A protein and the small-molecule ligand that binds it are described below.
Small molecule (SMILES): Cc1cc(Br)c2c(c1)C(=O)C(=O)N2

Binding-site contacts:
Ligand atom C8 contacts residue ASP451 of chain 1.H at 4.0 Å.
Ligand atom C3 contacts residue PHE164 of chain 1.H at 3.8 Å (hydrophobic).
Ligand atom C1 contacts residue PHE164 of chain 1.H at 3.4 Å (hydrophobic).
Ligand atom C6 contacts residue PHE164 of chain 1.H at 3.6 Å (hydrophobic).
Ligand atom N7 contacts residue PHE164 of chain 1.H at 4.0 Å.
Ligand atom C12 contacts residue TRP171 of chain 1.H at 3.3 Å (hydrophobic).
Ligand atom C5 contacts residue PHE164 of chain 1.H at 3.6 Å (hydrophobic).
Ligand atom C1 contacts residue PHE453 of chain 1.H at 3.7 Å (hydrophobic).
Ligand atom C4 contacts residue LEU167 of chain 1.H at 3.7 Å (hydrophobic).
Ligand atom C9 contacts residue CYS297 of chain 1.H at 3.4 Å (hydrophobic).
Ligand atom O10 contacts residue CYS296 of chain 1.H at 3.1 Å (h-bond).
Ligand atom O11 contacts residue ALA298 of chain 1.H at 3.9 Å.
Ligand atom C8 contacts residue CYS297 of chain 1.H at 3.1 Å (hydrophobic).
Ligand atom C3 contacts residue TRP171 of chain 1.H at 4.0 Å (hydrophobic).
Ligand atom C9 contacts residue CYS295 of chain 1.H at 4.1 Å (hydrophobic).
Ligand atom C6 contacts residue PHE453 of chain 1.H at 3.3 Å (hydrophobic).
Ligand atom C2 contacts residue PHE164 of chain 1.H at 3.6 Å (hydrophobic).
Ligand atom O10 contacts residue CYS297 of chain 1.H at 3.5 Å (h-bond).
Ligand atom N7 contacts residue ASP451 of chain 1.H at 3.9 Å.
Ligand atom C8 contacts residue CYS295 of chain 1.H at 3.4 Å (hydrophobic).
Ligand atom O11 contacts residue CYS296 of chain 1.H at 4.2 Å.
Ligand atom C9 contacts residue PHE453 of chain 1.H at 3.9 Å (hydrophobic).
Ligand atom C12 contacts residue LEU167 of chain 1.H at 3.3 Å (hydrophobic).
Ligand atom N7 contacts residue PHE453 of chain 1.H at 3.4 Å.
Ligand atom N7 contacts residue CYS297 of chain 1.H at 4.0 Å.
Ligand atom C5 contacts residue PHE453 of chain 1.H at 3.4 Å (hydrophobic).
Ligand atom O10 contacts residue CYS295 of chain 1.H at 3.9 Å.
Ligand atom C9 contacts residue PHE164 of chain 1.H at 3.9 Å (hydrophobic).
Ligand atom O11 contacts residue CYS295 of chain 1.H at 2.9 Å.
Ligand atom BR1 contacts residue PHE290 of chain 1.H at 3.6 Å.
Ligand atom BR1 contacts residue PHE453 of chain 1.H at 3.6 Å.
Ligand atom C12 contacts residue MET168 of chain 1.H at 3.9 Å (hydrophobic).
Ligand atom C3 contacts residue LEU167 of chain 1.H at 4.0 Å (hydrophobic).
Ligand atom C4 contacts residue PHE453 of chain 1.H at 4.2 Å (hydrophobic).
Ligand atom C8 contacts residue PHE453 of chain 1.H at 3.8 Å (hydrophobic).
Ligand atom C9 contacts residue CYS296 of chain 1.H at 4.0 Å (hydrophobic).
Ligand atom O11 contacts residue CYS297 of chain 1.H at 2.7 Å (h-bond).
Ligand atom C4 contacts residue PHE164 of chain 1.H at 4.0 Å (hydrophobic).
Ligand atom N7 contacts residue CYS295 of chain 1.H at 3.6 Å.
Ligand atom O11 contacts residue ASP451 of chain 1.H at 3.5 Å (salt-bridge).

Sequence of chain 1.H:
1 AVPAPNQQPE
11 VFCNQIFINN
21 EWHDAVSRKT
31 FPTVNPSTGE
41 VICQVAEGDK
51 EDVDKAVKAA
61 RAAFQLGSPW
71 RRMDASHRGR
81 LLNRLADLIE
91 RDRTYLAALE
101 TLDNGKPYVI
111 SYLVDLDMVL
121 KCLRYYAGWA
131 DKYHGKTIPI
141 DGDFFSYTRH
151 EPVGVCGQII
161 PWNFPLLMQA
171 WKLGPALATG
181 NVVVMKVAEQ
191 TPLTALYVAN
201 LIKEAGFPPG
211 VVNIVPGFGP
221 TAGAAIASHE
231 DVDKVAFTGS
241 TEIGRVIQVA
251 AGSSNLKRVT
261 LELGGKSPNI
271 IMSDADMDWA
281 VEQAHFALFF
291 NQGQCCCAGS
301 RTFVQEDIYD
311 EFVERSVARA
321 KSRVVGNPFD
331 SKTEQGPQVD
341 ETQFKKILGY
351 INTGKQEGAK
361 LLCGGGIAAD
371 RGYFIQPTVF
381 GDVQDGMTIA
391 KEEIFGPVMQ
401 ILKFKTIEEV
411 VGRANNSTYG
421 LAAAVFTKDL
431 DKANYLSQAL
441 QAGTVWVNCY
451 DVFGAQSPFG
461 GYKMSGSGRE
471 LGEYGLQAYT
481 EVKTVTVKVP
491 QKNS